Binding-site contacts:
Ligand atom O5' contacts residue ASP202 of chain 1.Y at 4.4 Å.
Ligand atom C4 contacts residue ARG92 of chain 1.Y at 4.4 Å.
Ligand atom C4' contacts residue VAL203 of chain 1.Y at 4.2 Å (hydrophobic).
Ligand atom C1' contacts residue PRO204 of chain 1.Y at 3.7 Å (hydrophobic).
Ligand atom N1 contacts residue ARG92 of chain 1.Y at 4.0 Å.
Ligand atom C1' contacts residue ARG92 of chain 1.Y at 4.4 Å.
Ligand atom C2' contacts residue DA1 of chain 1.FD at 3.3 Å.
Ligand atom O4' contacts residue ARG92 of chain 1.Y at 4.2 Å.
Ligand atom C5 contacts residue PHE205 of chain 1.Y at 4.2 Å (hydrophobic).
Ligand atom C5' contacts residue ASP202 of chain 1.Y at 4.0 Å.
Ligand atom C5' contacts residue PRO204 of chain 1.Y at 4.3 Å (hydrophobic).
Ligand atom C6 contacts residue PHE205 of chain 1.Y at 4.4 Å (hydrophobic).
Ligand atom C2 contacts residue ARG92 of chain 1.Y at 4.3 Å.
Ligand atom C6 contacts residue ARG92 of chain 1.Y at 4.0 Å.
Ligand atom C4' contacts residue DA1 of chain 1.FD at 3.9 Å.
Ligand atom C2' contacts residue PRO204 of chain 1.Y at 4.3 Å (hydrophobic).
Ligand atom C4' contacts residue PRO204 of chain 1.Y at 3.6 Å (hydrophobic).
Ligand atom C5 contacts residue ARG92 of chain 1.Y at 4.3 Å.
Ligand atom O4' contacts residue VAL203 of chain 1.Y at 3.6 Å.
Ligand atom C1' contacts residue VAL203 of chain 1.Y at 4.1 Å (hydrophobic).
Ligand atom C3' contacts residue DA1 of chain 1.FD at 2.6 Å.
Ligand atom O4' contacts residue PRO204 of chain 1.Y at 3.6 Å (h-bond).
Ligand atom O3' contacts residue DA1 of chain 1.FD at 1.6 Å.

A small-molecule ligand and the protein it binds are described below.
Small molecule (SMILES): Nc1ccn([C@H]2C[C@H](O)[C@@H](COP(=O)(O)O)O2)c(=O)n1

Sequence of chain 1.Y:
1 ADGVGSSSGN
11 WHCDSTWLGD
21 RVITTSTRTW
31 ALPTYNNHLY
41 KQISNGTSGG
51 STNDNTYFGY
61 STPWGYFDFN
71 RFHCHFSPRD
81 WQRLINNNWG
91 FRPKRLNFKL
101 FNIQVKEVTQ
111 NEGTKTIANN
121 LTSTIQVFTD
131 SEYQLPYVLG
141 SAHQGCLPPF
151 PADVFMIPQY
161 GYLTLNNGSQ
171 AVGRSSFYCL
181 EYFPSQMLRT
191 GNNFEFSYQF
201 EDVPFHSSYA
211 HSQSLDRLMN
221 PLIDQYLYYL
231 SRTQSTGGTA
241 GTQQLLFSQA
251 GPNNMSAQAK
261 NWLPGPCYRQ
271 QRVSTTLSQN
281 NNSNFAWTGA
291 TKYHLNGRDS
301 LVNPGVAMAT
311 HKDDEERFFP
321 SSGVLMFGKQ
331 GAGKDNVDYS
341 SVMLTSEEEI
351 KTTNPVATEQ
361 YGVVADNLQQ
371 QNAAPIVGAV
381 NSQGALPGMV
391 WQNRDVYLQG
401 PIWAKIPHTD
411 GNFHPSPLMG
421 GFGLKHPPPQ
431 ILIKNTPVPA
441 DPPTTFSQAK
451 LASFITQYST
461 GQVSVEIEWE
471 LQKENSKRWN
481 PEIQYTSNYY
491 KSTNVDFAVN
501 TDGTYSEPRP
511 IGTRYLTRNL